Sequence of chain 37.C:
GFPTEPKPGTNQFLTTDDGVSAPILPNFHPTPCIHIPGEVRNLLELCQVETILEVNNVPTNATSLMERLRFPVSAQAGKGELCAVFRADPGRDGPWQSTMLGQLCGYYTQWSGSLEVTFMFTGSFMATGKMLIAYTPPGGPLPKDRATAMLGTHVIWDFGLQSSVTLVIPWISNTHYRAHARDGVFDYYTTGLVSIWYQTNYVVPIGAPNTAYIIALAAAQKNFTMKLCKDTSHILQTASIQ

Sequence of chain 38.C:
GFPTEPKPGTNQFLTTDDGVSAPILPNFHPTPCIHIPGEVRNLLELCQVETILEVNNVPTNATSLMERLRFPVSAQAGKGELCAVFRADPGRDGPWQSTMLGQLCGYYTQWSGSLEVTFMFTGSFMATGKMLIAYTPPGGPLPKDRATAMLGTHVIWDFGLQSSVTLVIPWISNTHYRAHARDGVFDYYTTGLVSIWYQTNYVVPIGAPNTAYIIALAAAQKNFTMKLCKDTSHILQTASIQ

Binding-site contacts:
Ligand atom C4A contacts residue ASP112 of chain 37.A at 2.6 Å.
Ligand atom C4C contacts residue PHE135 of chain 37.A at 3.8 Å (hydrophobic).
Ligand atom C2C contacts residue VAL192 of chain 37.A at 3.7 Å (hydrophobic).
Ligand atom C5A contacts residue ASP112 of chain 37.A at 4.0 Å.
Ligand atom O1A contacts residue TRP203 of chain 37.A at 3.3 Å.
Ligand atom C2B contacts residue TRP203 of chain 37.A at 4.0 Å (hydrophobic).
Ligand atom C5A contacts residue ASN228 of chain 37.A at 4.0 Å.
Ligand atom N2 contacts residue PHE155 of chain 37.A at 3.5 Å.
Ligand atom N2 contacts residue PHE233 of chain 37.A at 3.7 Å.
Ligand atom C4 contacts residue ILE24 of chain 37.C at 4.0 Å (hydrophobic).
Ligand atom C5 contacts residue PHE233 of chain 37.A at 4.0 Å (hydrophobic).
Ligand atom C5B contacts residue ILE113 of chain 37.A at 3.5 Å (hydrophobic).
Ligand atom C3B contacts residue ASN228 of chain 37.A at 4.0 Å.
Ligand atom C2A contacts residue ASP112 of chain 37.A at 3.8 Å.
Ligand atom O1 contacts residue PHE233 of chain 37.A at 3.1 Å.
Ligand atom N3A contacts residue ASP112 of chain 37.A at 2.5 Å (salt-bridge).
Ligand atom C4C contacts residue VAL192 of chain 37.A at 3.5 Å (hydrophobic).
Ligand atom O1A contacts residue ASN228 of chain 37.A at 3.7 Å.
Ligand atom C5 contacts residue PHE155 of chain 37.A at 3.9 Å (hydrophobic).
Ligand atom C5B contacts residue ASP112 of chain 37.A at 4.0 Å.
Ligand atom C31 contacts residue ILE24 of chain 37.C at 3.6 Å (hydrophobic).
Ligand atom C3B contacts residue TRP203 of chain 37.A at 3.1 Å (hydrophobic).
Ligand atom C5C contacts residue PHE135 of chain 37.A at 3.5 Å (hydrophobic).
Ligand atom C31 contacts residue VAL179 of chain 37.A at 3.3 Å (hydrophobic).
Ligand atom C31 contacts residue PRO177 of chain 37.A at 3.9 Å (hydrophobic).
Ligand atom C5C contacts residue ILE111 of chain 37.A at 3.8 Å (hydrophobic).
Ligand atom N3A contacts residue ILE113 of chain 37.A at 3.8 Å.
Ligand atom C2B contacts residue TYR201 of chain 37.A at 3.5 Å (hydrophobic).
Ligand atom C2C contacts residue PHE155 of chain 37.A at 3.9 Å (hydrophobic).
Ligand atom C4B contacts residue ILE113 of chain 37.A at 4.0 Å (hydrophobic).
Ligand atom C2A contacts residue TRP203 of chain 37.A at 3.6 Å (hydrophobic).
Ligand atom O1 contacts residue PHE155 of chain 37.A at 3.4 Å.
Ligand atom C4B contacts residue TRP203 of chain 37.A at 3.5 Å (hydrophobic).
Ligand atom C6C contacts residue TYR201 of chain 37.A at 3.9 Å (hydrophobic).
Ligand atom C4A contacts residue THR114 of chain 37.A at 3.5 Å.
Ligand atom O1B contacts residue TYR201 of chain 37.A at 3.4 Å.
Ligand atom C6B contacts residue ILE113 of chain 37.A at 4.0 Å (hydrophobic).
Ligand atom C5B contacts residue ILE111 of chain 37.A at 3.9 Å (hydrophobic).
Ligand atom C3C contacts residue PHE135 of chain 37.A at 3.8 Å (hydrophobic).
Ligand atom N3A contacts residue THR114 of chain 37.A at 4.0 Å.

A small-molecule ligand and the protein it binds are described below.
Small molecule (SMILES): Cc1cc(CCCCCCCOc2ccc(C3=NCCO3)cc2)on1

Sequence of chain 37.A:
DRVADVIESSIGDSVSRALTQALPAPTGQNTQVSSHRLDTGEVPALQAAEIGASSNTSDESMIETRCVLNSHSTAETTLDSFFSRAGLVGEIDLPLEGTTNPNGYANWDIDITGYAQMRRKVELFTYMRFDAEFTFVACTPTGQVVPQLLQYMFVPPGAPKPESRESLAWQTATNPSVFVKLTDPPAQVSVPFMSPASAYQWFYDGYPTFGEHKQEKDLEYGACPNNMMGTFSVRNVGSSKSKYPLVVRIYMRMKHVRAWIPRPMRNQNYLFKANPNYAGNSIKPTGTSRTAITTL